This protein binds this small molecule.
Small molecule (SMILES): CC(=O)N[C@@H]1[C@@H](O)[C@H](O)[C@@H](CO)O[C@H]1O

Binding-site contacts:
Ligand atom C8 contacts residue GLU268 of chain 1.B at 3.1 Å.
Ligand atom C3 contacts residue ASN269 of chain 1.B at 3.8 Å.
Ligand atom O6 contacts residue ASN269 of chain 1.B at 4.4 Å.
Ligand atom O5 contacts residue ASN269 of chain 1.B at 2.3 Å (h-bond).
Ligand atom C8 contacts residue ASN269 of chain 1.B at 3.9 Å.
Ligand atom C7 contacts residue ASN269 of chain 1.B at 3.7 Å.
Ligand atom C4 contacts residue ASN269 of chain 1.B at 4.2 Å.
Ligand atom C1 contacts residue ASN269 of chain 1.B at 1.4 Å.
Ligand atom C2 contacts residue ASN269 of chain 1.B at 2.5 Å.
Ligand atom C5 contacts residue ASN269 of chain 1.B at 3.6 Å.
Ligand atom N2 contacts residue ASN269 of chain 1.B at 2.8 Å (h-bond).
Ligand atom N2 contacts residue GLU268 of chain 1.B at 3.8 Å.
Ligand atom C7 contacts residue GLU268 of chain 1.B at 3.8 Å.

Sequence of chain 1.B:
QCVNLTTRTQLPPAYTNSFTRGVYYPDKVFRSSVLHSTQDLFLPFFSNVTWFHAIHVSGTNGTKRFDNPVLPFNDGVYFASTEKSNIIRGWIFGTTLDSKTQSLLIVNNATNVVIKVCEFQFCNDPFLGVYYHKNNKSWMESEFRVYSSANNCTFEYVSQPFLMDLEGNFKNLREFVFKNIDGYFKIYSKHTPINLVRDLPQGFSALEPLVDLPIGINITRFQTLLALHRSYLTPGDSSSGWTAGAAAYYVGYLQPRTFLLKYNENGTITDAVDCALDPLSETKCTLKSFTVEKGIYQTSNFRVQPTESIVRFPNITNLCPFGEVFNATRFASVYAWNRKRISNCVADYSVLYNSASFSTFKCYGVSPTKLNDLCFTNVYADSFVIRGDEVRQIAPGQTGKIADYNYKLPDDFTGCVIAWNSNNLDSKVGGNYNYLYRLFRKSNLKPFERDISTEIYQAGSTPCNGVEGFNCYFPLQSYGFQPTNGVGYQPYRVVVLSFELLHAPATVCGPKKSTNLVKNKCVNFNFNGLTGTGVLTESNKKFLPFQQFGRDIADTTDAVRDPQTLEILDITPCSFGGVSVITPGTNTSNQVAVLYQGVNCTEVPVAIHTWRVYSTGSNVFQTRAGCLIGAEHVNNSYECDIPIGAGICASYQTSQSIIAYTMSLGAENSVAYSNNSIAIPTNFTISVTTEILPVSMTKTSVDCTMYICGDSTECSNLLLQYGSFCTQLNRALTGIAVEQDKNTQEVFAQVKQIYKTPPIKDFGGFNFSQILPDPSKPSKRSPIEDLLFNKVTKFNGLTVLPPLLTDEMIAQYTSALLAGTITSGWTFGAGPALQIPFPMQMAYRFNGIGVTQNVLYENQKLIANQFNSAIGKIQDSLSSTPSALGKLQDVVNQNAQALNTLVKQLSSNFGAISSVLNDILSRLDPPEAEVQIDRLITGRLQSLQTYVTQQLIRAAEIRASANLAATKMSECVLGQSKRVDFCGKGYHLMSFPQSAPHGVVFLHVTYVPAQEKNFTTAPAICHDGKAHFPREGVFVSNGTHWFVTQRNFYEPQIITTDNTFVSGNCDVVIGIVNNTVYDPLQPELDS